Binding-site contacts:
Ligand atom O4' contacts residue GLU328 of chain 6.A at 3.3 Å (salt-bridge).
Ligand atom O5' contacts residue GLU328 of chain 6.A at 3.9 Å.
Ligand atom O4' contacts residue GLY327 of chain 6.A at 3.8 Å.
Ligand atom C4' contacts residue HIS325 of chain 6.A at 4.1 Å.
Ligand atom P contacts residue GLY327 of chain 6.A at 3.9 Å.
Ligand atom O2 contacts residue GLY327 of chain 6.A at 3.7 Å.
Ligand atom C2' contacts residue GLY327 of chain 6.A at 4.5 Å.
Ligand atom C1' contacts residue GLY327 of chain 6.A at 3.8 Å.
Ligand atom P contacts residue GLU328 of chain 6.A at 4.1 Å.
Ligand atom C4' contacts residue GLY327 of chain 6.A at 4.1 Å.
Ligand atom N3 contacts residue VAL326 of chain 6.A at 4.4 Å.
Ligand atom OP1 contacts residue HIS325 of chain 6.A at 4.3 Å.
Ligand atom OP2 contacts residue GLY327 of chain 6.A at 4.2 Å.
Ligand atom O3' contacts residue TYR329 of chain 6.A at 4.2 Å.
Ligand atom N1 contacts residue GLU328 of chain 6.A at 4.3 Å.
Ligand atom O4' contacts residue HIS325 of chain 6.A at 4.1 Å.
Ligand atom OP2 contacts residue TYR329 of chain 6.A at 3.4 Å.
Ligand atom C1' contacts residue GLU328 of chain 6.A at 3.7 Å.
Ligand atom OP2 contacts residue LEU330 of chain 6.A at 4.0 Å.
Ligand atom OP2 contacts residue GLU328 of chain 6.A at 3.0 Å (salt-bridge).
Ligand atom O3' contacts residue GLY327 of chain 6.A at 3.3 Å.
Ligand atom O2 contacts residue VAL326 of chain 6.A at 3.5 Å.
Ligand atom P contacts residue TYR329 of chain 6.A at 4.5 Å.
Ligand atom C3' contacts residue TYR329 of chain 6.A at 4.0 Å (hydrophobic).
Ligand atom C3' contacts residue GLY327 of chain 6.A at 4.2 Å.
Ligand atom C4' contacts residue GLU328 of chain 6.A at 4.0 Å.
Ligand atom C2 contacts residue VAL326 of chain 6.A at 4.0 Å (hydrophobic).
Ligand atom C2 contacts residue GLY327 of chain 6.A at 4.5 Å.
Ligand atom OP1 contacts residue LEU330 of chain 6.A at 3.9 Å.
Ligand atom P contacts residue LEU330 of chain 6.A at 4.4 Å.
Ligand atom OP1 contacts residue GLY327 of chain 6.A at 3.8 Å.

The small molecule below binds the protein below.
Small molecule (SMILES): Cc1cn([C@H]2C[C@H](O[P](=O)(O)OC[C@H]3O[C@@H](n4cnc5c4NC=NC5N)C[C@@H]3O[P](=O)(O)OC[C@H]3O[C@@H](n4cnc5c4NC=NC5N)C[C@@H]3O)[C@@H](CO[P](=O)(O)O[C@H]3C[C@H](n4cnc5c4NC=NC5N)O[C@@H]3CO[P](=O)(O)O[C@H]3C[C@H](n4cnc5c4NC=NC5N)O[C@@H]3COP(=O)=O)O2)c(=O)[nH]c1=O.Nc1nc2c(ncn2[C@H]2C[C@H](O)[C@@H](CO[PH](=O)O)O2)c(=O)[nH]1

Sequence of chain 6.A:
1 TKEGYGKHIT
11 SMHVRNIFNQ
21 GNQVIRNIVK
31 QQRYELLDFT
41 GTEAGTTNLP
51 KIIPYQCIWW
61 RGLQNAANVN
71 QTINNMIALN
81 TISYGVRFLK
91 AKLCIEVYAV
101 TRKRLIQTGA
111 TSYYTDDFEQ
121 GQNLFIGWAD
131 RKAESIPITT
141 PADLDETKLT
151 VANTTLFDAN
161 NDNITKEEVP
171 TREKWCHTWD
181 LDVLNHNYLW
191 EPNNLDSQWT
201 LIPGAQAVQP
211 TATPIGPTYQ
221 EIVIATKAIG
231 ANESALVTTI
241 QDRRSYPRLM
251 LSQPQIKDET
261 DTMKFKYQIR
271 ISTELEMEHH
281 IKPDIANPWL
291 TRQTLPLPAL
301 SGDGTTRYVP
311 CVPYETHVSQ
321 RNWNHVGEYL